Binding-site contacts:
Ligand atom CB contacts residue TYR31 of chain 4.A at 3.5 Å (hydrophobic).
Ligand atom CD contacts residue TYR248 of chain 4.A at 3.4 Å (hydrophobic).
Ligand atom NE2 contacts residue SER68 of chain 4.A at 2.8 Å (h-bond).
Ligand atom OE1 contacts residue VAL266 of chain 4.A at 3.8 Å.
Ligand atom CB contacts residue VAL266 of chain 4.A at 4.0 Å (hydrophobic).
Ligand atom CG contacts residue GLN67 of chain 4.A at 3.8 Å.
Ligand atom C contacts residue GLU163 of chain 4.A at 4.4 Å.
Ligand atom OXT contacts residue ASN170 of chain 4.A at 3.6 Å (h-bond).
Ligand atom N contacts residue GLN67 of chain 4.A at 2.9 Å (h-bond).
Ligand atom NE2 contacts residue TYR248 of chain 4.A at 3.2 Å (h-bond).
Ligand atom N contacts residue TYR31 of chain 4.A at 3.5 Å (h-bond).
Ligand atom O contacts residue TYR196 of chain 4.A at 4.3 Å.
Ligand atom CG contacts residue LYS71 of chain 4.A at 4.5 Å.
Ligand atom CA contacts residue GLN67 of chain 4.A at 4.0 Å.
Ligand atom CG contacts residue VAL266 of chain 4.A at 4.2 Å (hydrophobic).
Ligand atom N contacts residue CYS200 of chain 4.A at 4.0 Å.
Ligand atom C contacts residue ASN170 of chain 4.A at 3.6 Å.
Ligand atom NE2 contacts residue VAL266 of chain 4.A at 3.0 Å (h-bond).
Ligand atom CG contacts residue SER68 of chain 4.A at 3.2 Å.
Ligand atom CD contacts residue GLN67 of chain 4.A at 4.2 Å.
Ligand atom C contacts residue ASN117 of chain 4.A at 3.6 Å.
Ligand atom C contacts residue TYR196 of chain 4.A at 3.8 Å (hydrophobic).
Ligand atom CD contacts residue VAL266 of chain 4.A at 3.8 Å (hydrophobic).
Ligand atom NE2 contacts residue GLN67 of chain 4.A at 3.3 Å.
Ligand atom OXT contacts residue CYS200 of chain 4.A at 4.0 Å.
Ligand atom CD contacts residue SER68 of chain 4.A at 2.8 Å.
Ligand atom N contacts residue GLU163 of chain 4.A at 2.9 Å (salt-bridge).
Ligand atom OXT contacts residue LYS71 of chain 4.A at 4.4 Å.
Ligand atom NE2 contacts residue GLY265 of chain 4.A at 3.6 Å.
Ligand atom CA contacts residue GLU163 of chain 4.A at 3.6 Å.
Ligand atom CA contacts residue TYR31 of chain 4.A at 3.4 Å (hydrophobic).
Ligand atom O contacts residue ASN170 of chain 4.A at 3.3 Å (h-bond).
Ligand atom OXT contacts residue ASN117 of chain 4.A at 3.7 Å.
Ligand atom O contacts residue ASN117 of chain 4.A at 2.9 Å (h-bond).
Ligand atom CB contacts residue GLN67 of chain 4.A at 4.0 Å.
Ligand atom OE1 contacts residue TYR248 of chain 4.A at 2.8 Å (h-bond).
Ligand atom OE1 contacts residue SER68 of chain 4.A at 3.2 Å (h-bond).
Ligand atom OXT contacts residue TYR196 of chain 4.A at 2.7 Å (h-bond).

Sequence of chain 4.A:
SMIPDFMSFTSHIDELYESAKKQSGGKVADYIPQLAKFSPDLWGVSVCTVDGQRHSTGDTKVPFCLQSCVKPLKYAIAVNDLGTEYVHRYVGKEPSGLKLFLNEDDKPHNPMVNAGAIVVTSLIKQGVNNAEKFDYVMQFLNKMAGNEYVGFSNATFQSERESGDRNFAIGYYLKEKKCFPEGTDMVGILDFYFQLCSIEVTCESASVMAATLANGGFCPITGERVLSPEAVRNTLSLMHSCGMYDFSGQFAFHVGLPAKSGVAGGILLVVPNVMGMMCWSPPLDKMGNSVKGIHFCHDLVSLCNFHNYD

The small molecule below binds the protein below.
Small molecule (SMILES): NC(=O)CC[C@H](N)C(=O)O